Sequence of chain 1.A:
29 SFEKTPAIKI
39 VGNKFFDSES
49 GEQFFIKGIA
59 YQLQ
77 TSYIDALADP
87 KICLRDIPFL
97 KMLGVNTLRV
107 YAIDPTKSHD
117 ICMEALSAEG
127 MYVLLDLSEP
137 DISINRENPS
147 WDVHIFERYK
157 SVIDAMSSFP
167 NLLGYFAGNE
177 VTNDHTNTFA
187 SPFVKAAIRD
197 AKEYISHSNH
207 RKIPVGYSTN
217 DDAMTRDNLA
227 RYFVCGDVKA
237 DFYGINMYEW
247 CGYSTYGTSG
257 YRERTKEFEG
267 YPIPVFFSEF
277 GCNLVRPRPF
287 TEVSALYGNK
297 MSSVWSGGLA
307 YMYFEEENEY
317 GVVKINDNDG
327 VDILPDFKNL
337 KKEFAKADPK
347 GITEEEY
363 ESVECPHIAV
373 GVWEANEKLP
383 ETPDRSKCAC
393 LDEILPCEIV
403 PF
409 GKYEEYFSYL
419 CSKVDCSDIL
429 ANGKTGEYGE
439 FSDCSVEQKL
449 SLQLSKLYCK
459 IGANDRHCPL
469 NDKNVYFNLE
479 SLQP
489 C

A protein and the small-molecule ligand that binds it are described below.
Small molecule (SMILES): OC[C@H]1O[C@@H](O[C@@H]2[C@@H](O)[C@H](O[C@@H]3[C@@H](O)[C@H](n4cc(COCc5ccc6ccccc6c5)nn4)O[C@H](CO)[C@H]3O)O[C@H](CO)[C@H]2O)[C@H](O)[C@@H](O)[C@@H]1O

Binding-site contacts:
Ligand atom CBL contacts residue TYR307 of chain 1.A at 3.6 Å (hydrophobic).
Ligand atom OBC contacts residue EDO1 of chain 1.E at 3.4 Å (h-bond).
Ligand atom O6 contacts residue TYR107 of chain 1.A at 2.6 Å (h-bond).
Ligand atom OBF contacts residue PRO136 of chain 1.A at 2.7 Å (h-bond).
Ligand atom C4 contacts residue SER139 of chain 1.A at 3.6 Å.
Ligand atom CBH contacts residue GLU275 of chain 1.A at 3.5 Å.
Ligand atom C6 contacts residue SER134 of chain 1.A at 3.6 Å.
Ligand atom CAQ contacts residue PRO136 of chain 1.A at 3.4 Å (hydrophobic).
Ligand atom OAY contacts residue TYR307 of chain 1.A at 3.1 Å (h-bond).
Ligand atom OBG contacts residue ILE140 of chain 1.A at 2.7 Å (h-bond).
Ligand atom NBI contacts residue TYR307 of chain 1.A at 3.6 Å (h-bond).
Ligand atom CAJ contacts residue GLN62 of chain 1.A at 3.4 Å.
Ligand atom C6 contacts residue TYR107 of chain 1.A at 3.3 Å (hydrophobic).
Ligand atom CAO contacts residue ARG142 of chain 1.A at 3.6 Å.
Ligand atom OBE contacts residue ILE140 of chain 1.A at 3.5 Å (h-bond).
Ligand atom OBB contacts residue TYR307 of chain 1.A at 3.0 Å (h-bond).
Ligand atom CBH contacts residue TYR307 of chain 1.A at 3.2 Å (hydrophobic).
Ligand atom O3 contacts residue SER139 of chain 1.A at 3.4 Å (h-bond).
Ligand atom OBA contacts residue EDO1 of chain 1.C at 2.7 Å (h-bond).
Ligand atom O6 contacts residue SER134 of chain 1.A at 3.3 Å (h-bond).
Ligand atom CBM contacts residue TYR307 of chain 1.A at 3.6 Å (hydrophobic).
Ligand atom O6 contacts residue GLU135 of chain 1.A at 3.6 Å.
Ligand atom CAP contacts residue ILE140 of chain 1.A at 3.5 Å (hydrophobic).
Ligand atom OBE contacts residue ARG142 of chain 1.A at 3.1 Å (salt-bridge).
Ligand atom CBR contacts residue TYR316 of chain 1.A at 3.6 Å (hydrophobic).
Ligand atom CAN contacts residue ILE140 of chain 1.A at 3.5 Å (hydrophobic).
Ligand atom O4 contacts residue SER139 of chain 1.A at 2.7 Å (h-bond).
Ligand atom OAZ contacts residue TYR107 of chain 1.A at 3.4 Å.
Ligand atom CAR contacts residue EDO1 of chain 1.E at 3.4 Å.
Ligand atom CAN contacts residue EDO1 of chain 1.E at 3.6 Å.
Ligand atom CAK contacts residue EDO1 of chain 1.C at 3.5 Å.
Ligand atom O4 contacts residue SER134 of chain 1.A at 2.8 Å (h-bond).
Ligand atom CAP contacts residue ARG142 of chain 1.A at 3.5 Å.
Ligand atom NBJ contacts residue EDO1 of chain 1.C at 3.5 Å.
Ligand atom O3 contacts residue PRO136 of chain 1.A at 3.5 Å.
Ligand atom NBK contacts residue EDO1 of chain 1.C at 3.6 Å (h-bond).
Ligand atom CBN contacts residue TYR316 of chain 1.A at 3.4 Å (hydrophobic).
Ligand atom OBE contacts residue EDO1 of chain 1.E at 2.7 Å.
Ligand atom OBG contacts residue VAL177 of chain 1.A at 3.6 Å.
Ligand atom O2 contacts residue EDO1 of chain 1.C at 3.3 Å (h-bond).